This protein binds this small molecule.
Small molecule (SMILES): O=C(C[C@@H](c1ccccc1)C(C(=O)O)C(=O)O)c1ccc(C(F)(F)F)cc1

Sequence of chain 1.A:
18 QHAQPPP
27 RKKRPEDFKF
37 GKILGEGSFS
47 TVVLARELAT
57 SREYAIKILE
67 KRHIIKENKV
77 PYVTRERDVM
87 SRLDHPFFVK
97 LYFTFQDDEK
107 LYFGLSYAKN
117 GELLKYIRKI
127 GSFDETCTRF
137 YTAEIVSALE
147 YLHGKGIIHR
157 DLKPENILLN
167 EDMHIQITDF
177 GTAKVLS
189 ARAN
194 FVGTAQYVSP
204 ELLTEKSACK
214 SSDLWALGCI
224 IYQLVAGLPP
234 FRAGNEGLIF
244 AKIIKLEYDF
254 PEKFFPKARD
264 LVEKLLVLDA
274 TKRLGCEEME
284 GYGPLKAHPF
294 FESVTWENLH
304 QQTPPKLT

Binding-site contacts:
Ligand atom CAO contacts residue VAL79 of chain 1.A at 3.8 Å (hydrophobic).
Ligand atom CAH contacts residue VAL79 of chain 1.A at 3.5 Å (hydrophobic).
Ligand atom F38 contacts residue ILE71 of chain 1.A at 3.5 Å.
Ligand atom O43 contacts residue GLN102 of chain 1.A at 3.3 Å (h-bond).
Ligand atom OAB contacts residue PHE101 of chain 1.A at 3.8 Å.
Ligand atom F38 contacts residue VAL76 of chain 1.A at 3.4 Å.
Ligand atom CAK contacts residue PHE101 of chain 1.A at 3.8 Å (hydrophobic).
Ligand atom CAX contacts residue ARG83 of chain 1.A at 3.7 Å.
Ligand atom C41 contacts residue GLN102 of chain 1.A at 3.8 Å.
Ligand atom F39 contacts residue ILE71 of chain 1.A at 3.8 Å.
Ligand atom OAB contacts residue THR100 of chain 1.A at 3.3 Å (h-bond).
Ligand atom C41 contacts residue ARG83 of chain 1.A at 3.8 Å.
Ligand atom CAR contacts residue ARG83 of chain 1.A at 3.8 Å.
Ligand atom F39 contacts residue ILE70 of chain 1.A at 3.7 Å.
Ligand atom CAH contacts residue PHE109 of chain 1.A at 3.7 Å (hydrophobic).
Ligand atom OAB contacts residue LYS28 of chain 1.A at 2.8 Å (salt-bridge).
Ligand atom CAI contacts residue THR100 of chain 1.A at 3.7 Å.
Ligand atom CAR contacts residue THR100 of chain 1.A at 3.3 Å.
Ligand atom CAG contacts residue PHE109 of chain 1.A at 3.7 Å (hydrophobic).
Ligand atom CAP contacts residue GLN102 of chain 1.A at 3.9 Å.
Ligand atom CAK contacts residue LEU107 of chain 1.A at 3.8 Å (hydrophobic).
Ligand atom F39 contacts residue LEU107 of chain 1.A at 3.8 Å.
Ligand atom CAU contacts residue LEU107 of chain 1.A at 3.6 Å (hydrophobic).
Ligand atom OAE contacts residue ARG83 of chain 1.A at 2.9 Å (salt-bridge).
Ligand atom CAI contacts residue TYR108 of chain 1.A at 3.7 Å (hydrophobic).
Ligand atom CAR contacts residue LYS28 of chain 1.A at 3.5 Å.
Ligand atom CAI contacts residue PHE101 of chain 1.A at 3.4 Å (hydrophobic).
Ligand atom CAL contacts residue LEU107 of chain 1.A at 3.9 Å (hydrophobic).
Ligand atom CAG contacts residue THR100 of chain 1.A at 3.8 Å.
Ligand atom F37 contacts residue LYS67 of chain 1.A at 3.5 Å.
Ligand atom OAE contacts residue LYS28 of chain 1.A at 3.6 Å (salt-bridge).
Ligand atom O42 contacts residue ARG83 of chain 1.A at 3.1 Å (salt-bridge).
Ligand atom OAE contacts residue THR100 of chain 1.A at 2.7 Å (h-bond).
Ligand atom CAN contacts residue LEU107 of chain 1.A at 3.6 Å (hydrophobic).
Ligand atom CAI contacts residue LEU107 of chain 1.A at 3.9 Å (hydrophobic).
Ligand atom OAC contacts residue THR80 of chain 1.A at 3.4 Å.
Ligand atom CAW contacts residue GLN102 of chain 1.A at 3.7 Å.
Ligand atom F37 contacts residue ILE71 of chain 1.A at 3.8 Å.
Ligand atom CAN contacts residue GLN102 of chain 1.A at 3.8 Å.
Ligand atom CAM contacts residue LEU107 of chain 1.A at 3.9 Å (hydrophobic).